Sequence of chain 1.B:
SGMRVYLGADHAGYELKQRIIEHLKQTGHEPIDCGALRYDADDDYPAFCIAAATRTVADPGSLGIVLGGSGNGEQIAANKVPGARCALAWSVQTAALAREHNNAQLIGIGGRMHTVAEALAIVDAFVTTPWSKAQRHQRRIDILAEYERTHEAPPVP

Binding-site contacts:
Ligand atom O4 contacts residue 5RP1 of chain 1.I at 0.6 Å (h-bond).
Ligand atom C4 contacts residue 5RP1 of chain 1.I at 0.4 Å.
Ligand atom O9 contacts residue 5RP1 of chain 1.I at 0.5 Å (h-bond).
Ligand atom C1 contacts residue GLU75 of chain 1.B at 3.0 Å.
Ligand atom O7 contacts residue ARG113 of chain 1.B at 2.5 Å (salt-bridge).
Ligand atom C4 contacts residue GLU75 of chain 1.B at 2.7 Å.
Ligand atom O4 contacts residue ALA13 of chain 1.B at 3.2 Å.
Ligand atom O3 contacts residue SER71 of chain 1.B at 3.0 Å (h-bond).
Ligand atom O9 contacts residue ARG137 of chain 1.A at 3.3 Å (salt-bridge).
Ligand atom O7 contacts residue 5RP1 of chain 1.I at 0.8 Å (h-bond).
Ligand atom O2 contacts residue ASN103 of chain 1.A at 3.0 Å (h-bond).
Ligand atom O2 contacts residue 5RP1 of chain 1.I at 0.6 Å (h-bond).
Ligand atom C5 contacts residue ARG113 of chain 1.B at 3.5 Å.
Ligand atom O4 contacts residue ASP11 of chain 1.B at 2.7 Å (salt-bridge).
Ligand atom O3 contacts residue GLY70 of chain 1.B at 3.4 Å (h-bond).
Ligand atom C3 contacts residue GLY70 of chain 1.B at 3.5 Å.
Ligand atom O6 contacts residue ARG113 of chain 1.B at 3.1 Å (salt-bridge).
Ligand atom O3 contacts residue 5RP1 of chain 1.I at 0.9 Å (h-bond).
Ligand atom O8 contacts residue 5RP1 of chain 1.I at 0.8 Å (h-bond).
Ligand atom C3 contacts residue GLU75 of chain 1.B at 3.2 Å.
Ligand atom C3 contacts residue 5RP1 of chain 1.I at 0.5 Å.
Ligand atom P1 contacts residue 5RP1 of chain 1.I at 0.7 Å.
Ligand atom O4 contacts residue GLY70 of chain 1.B at 2.6 Å (h-bond).
Ligand atom O5 contacts residue HIS102 of chain 1.A at 3.1 Å (h-bond).
Ligand atom O2 contacts residue GLU75 of chain 1.B at 3.0 Å (salt-bridge).
Ligand atom O5 contacts residue 5RP1 of chain 1.I at 0.7 Å (h-bond).
Ligand atom C3 contacts residue ASP11 of chain 1.B at 3.2 Å.
Ligand atom O7 contacts residue HIS12 of chain 1.B at 2.7 Å (h-bond).
Ligand atom O8 contacts residue ARG141 of chain 1.A at 3.1 Å (salt-bridge).
Ligand atom O4 contacts residue GLU75 of chain 1.B at 3.3 Å (salt-bridge).
Ligand atom O6 contacts residue 5RP1 of chain 1.I at 0.7 Å (h-bond).
Ligand atom O8 contacts residue ARG137 of chain 1.A at 3.3 Å (salt-bridge).
Ligand atom O2 contacts residue GLY74 of chain 1.B at 3.0 Å (h-bond).
Ligand atom C2 contacts residue 5RP1 of chain 1.I at 0.5 Å.
Ligand atom C5 contacts residue 5RP1 of chain 1.I at 0.8 Å.
Ligand atom O2 contacts residue SER71 of chain 1.B at 3.5 Å (h-bond).
Ligand atom C4 contacts residue GLY70 of chain 1.B at 3.5 Å.
Ligand atom O8 contacts residue HIS12 of chain 1.B at 3.4 Å (h-bond).
Ligand atom O4 contacts residue GLY69 of chain 1.B at 3.4 Å.
Ligand atom C1 contacts residue 5RP1 of chain 1.I at 0.3 Å.

Sequence of chain 1.A:
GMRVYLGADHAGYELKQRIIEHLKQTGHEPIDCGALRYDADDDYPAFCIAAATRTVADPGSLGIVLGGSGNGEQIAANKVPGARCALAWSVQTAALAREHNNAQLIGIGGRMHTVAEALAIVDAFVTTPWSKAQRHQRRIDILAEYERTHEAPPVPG

This protein binds this small molecule.
Small molecule (SMILES): O=C[C@H](O)[C@H](O)[C@H](O)COP(=O)(O)O